Binding-site contacts:
Ligand atom C1 contacts residue ASN107 of chain 1.A at 4.3 Å.
Ligand atom O5 contacts residue ASN107 of chain 1.A at 3.4 Å.
Ligand atom C8 contacts residue ASN107 of chain 1.A at 4.1 Å.
Ligand atom C12 contacts residue PHE105 of chain 1.A at 4.4 Å (hydrophobic).
Ligand atom O6 contacts residue THR111 of chain 1.A at 3.8 Å.
Ligand atom C5 contacts residue ASN107 of chain 1.A at 4.4 Å.
Ligand atom C7 contacts residue ASN107 of chain 1.A at 4.1 Å.
Ligand atom C6 contacts residue THR111 of chain 1.A at 3.5 Å.
Ligand atom C6 contacts residue ASN107 of chain 1.A at 3.5 Å.
Ligand atom C13 contacts residue LEU106 of chain 1.A at 3.4 Å (hydrophobic).
Ligand atom O6 contacts residue VAL110 of chain 1.A at 3.5 Å.
Ligand atom O6 contacts residue ASN107 of chain 1.A at 2.8 Å (h-bond).
Ligand atom O1 contacts residue ASN107 of chain 1.A at 4.0 Å.
Ligand atom C6 contacts residue VAL110 of chain 1.A at 4.5 Å (hydrophobic).
Ligand atom C10 contacts residue ASN107 of chain 1.A at 4.1 Å.

A small-molecule ligand and the protein it binds are described below.
Small molecule (SMILES): CCCCCCCO[C@@H]1O[C@H](CO)[C@@H](O)[C@H](O)[C@H]1O

Sequence of chain 1.A:
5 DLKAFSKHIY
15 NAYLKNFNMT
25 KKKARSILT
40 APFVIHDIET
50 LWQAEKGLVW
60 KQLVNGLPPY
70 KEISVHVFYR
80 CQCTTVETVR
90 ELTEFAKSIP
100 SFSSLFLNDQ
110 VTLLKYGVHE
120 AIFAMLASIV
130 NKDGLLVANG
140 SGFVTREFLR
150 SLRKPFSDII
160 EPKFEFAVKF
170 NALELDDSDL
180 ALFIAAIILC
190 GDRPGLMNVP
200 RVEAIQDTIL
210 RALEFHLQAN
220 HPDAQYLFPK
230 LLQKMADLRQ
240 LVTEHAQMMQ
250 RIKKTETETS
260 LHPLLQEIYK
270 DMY